The small molecule below binds the protein below.
Small molecule (SMILES): CC(=O)N[C@H]1[C@H]([C@H](O)[C@H](O)CO)O[C@@](O)(C(=O)O)C[C@@H]1O

Sequence of chain 1.A:
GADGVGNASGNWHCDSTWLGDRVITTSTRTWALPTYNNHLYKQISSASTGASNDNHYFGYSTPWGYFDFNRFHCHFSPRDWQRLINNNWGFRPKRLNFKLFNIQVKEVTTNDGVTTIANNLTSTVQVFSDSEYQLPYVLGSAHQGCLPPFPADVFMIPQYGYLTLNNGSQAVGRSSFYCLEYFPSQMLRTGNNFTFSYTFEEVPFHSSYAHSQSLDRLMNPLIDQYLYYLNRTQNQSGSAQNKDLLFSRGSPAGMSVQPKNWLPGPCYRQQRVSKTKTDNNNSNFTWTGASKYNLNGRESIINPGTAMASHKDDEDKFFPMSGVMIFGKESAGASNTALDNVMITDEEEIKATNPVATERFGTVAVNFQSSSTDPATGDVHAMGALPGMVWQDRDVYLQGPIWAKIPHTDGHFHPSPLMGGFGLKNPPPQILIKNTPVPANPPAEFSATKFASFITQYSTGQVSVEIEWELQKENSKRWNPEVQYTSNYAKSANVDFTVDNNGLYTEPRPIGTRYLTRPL

Binding-site contacts:
Ligand atom O2 contacts residue ASN231 of chain 1.A at 4.2 Å.
Ligand atom O10 contacts residue SER256 of chain 1.A at 3.5 Å (h-bond).
Ligand atom C5 contacts residue ASN231 of chain 1.A at 4.5 Å.
Ligand atom C11 contacts residue ALA253 of chain 1.A at 3.6 Å (hydrophobic).
Ligand atom C1 contacts residue ASN231 of chain 1.A at 3.6 Å.
Ligand atom O1A contacts residue ARG232 of chain 1.A at 3.5 Å.
Ligand atom O4 contacts residue ASN231 of chain 1.A at 4.2 Å.
Ligand atom C1 contacts residue ARG232 of chain 1.A at 3.6 Å.
Ligand atom C3 contacts residue ASN231 of chain 1.A at 3.9 Å.
Ligand atom C2 contacts residue ASN231 of chain 1.A at 4.0 Å.
Ligand atom O1A contacts residue ASN231 of chain 1.A at 2.7 Å (h-bond).
Ligand atom C10 contacts residue SER256 of chain 1.A at 4.2 Å.
Ligand atom O2 contacts residue ARG232 of chain 1.A at 4.5 Å.
Ligand atom C11 contacts residue GLY254 of chain 1.A at 3.6 Å.
Ligand atom O4 contacts residue VAL257 of chain 1.A at 3.1 Å.
Ligand atom C11 contacts residue SER256 of chain 1.A at 4.3 Å.
Ligand atom O1B contacts residue ASN231 of chain 1.A at 4.3 Å.
Ligand atom O1B contacts residue ARG232 of chain 1.A at 2.5 Å (salt-bridge).
Ligand atom C4 contacts residue ASN231 of chain 1.A at 3.5 Å.
Ligand atom C4 contacts residue VAL257 of chain 1.A at 4.4 Å (hydrophobic).